Sequence of chain 1.G:
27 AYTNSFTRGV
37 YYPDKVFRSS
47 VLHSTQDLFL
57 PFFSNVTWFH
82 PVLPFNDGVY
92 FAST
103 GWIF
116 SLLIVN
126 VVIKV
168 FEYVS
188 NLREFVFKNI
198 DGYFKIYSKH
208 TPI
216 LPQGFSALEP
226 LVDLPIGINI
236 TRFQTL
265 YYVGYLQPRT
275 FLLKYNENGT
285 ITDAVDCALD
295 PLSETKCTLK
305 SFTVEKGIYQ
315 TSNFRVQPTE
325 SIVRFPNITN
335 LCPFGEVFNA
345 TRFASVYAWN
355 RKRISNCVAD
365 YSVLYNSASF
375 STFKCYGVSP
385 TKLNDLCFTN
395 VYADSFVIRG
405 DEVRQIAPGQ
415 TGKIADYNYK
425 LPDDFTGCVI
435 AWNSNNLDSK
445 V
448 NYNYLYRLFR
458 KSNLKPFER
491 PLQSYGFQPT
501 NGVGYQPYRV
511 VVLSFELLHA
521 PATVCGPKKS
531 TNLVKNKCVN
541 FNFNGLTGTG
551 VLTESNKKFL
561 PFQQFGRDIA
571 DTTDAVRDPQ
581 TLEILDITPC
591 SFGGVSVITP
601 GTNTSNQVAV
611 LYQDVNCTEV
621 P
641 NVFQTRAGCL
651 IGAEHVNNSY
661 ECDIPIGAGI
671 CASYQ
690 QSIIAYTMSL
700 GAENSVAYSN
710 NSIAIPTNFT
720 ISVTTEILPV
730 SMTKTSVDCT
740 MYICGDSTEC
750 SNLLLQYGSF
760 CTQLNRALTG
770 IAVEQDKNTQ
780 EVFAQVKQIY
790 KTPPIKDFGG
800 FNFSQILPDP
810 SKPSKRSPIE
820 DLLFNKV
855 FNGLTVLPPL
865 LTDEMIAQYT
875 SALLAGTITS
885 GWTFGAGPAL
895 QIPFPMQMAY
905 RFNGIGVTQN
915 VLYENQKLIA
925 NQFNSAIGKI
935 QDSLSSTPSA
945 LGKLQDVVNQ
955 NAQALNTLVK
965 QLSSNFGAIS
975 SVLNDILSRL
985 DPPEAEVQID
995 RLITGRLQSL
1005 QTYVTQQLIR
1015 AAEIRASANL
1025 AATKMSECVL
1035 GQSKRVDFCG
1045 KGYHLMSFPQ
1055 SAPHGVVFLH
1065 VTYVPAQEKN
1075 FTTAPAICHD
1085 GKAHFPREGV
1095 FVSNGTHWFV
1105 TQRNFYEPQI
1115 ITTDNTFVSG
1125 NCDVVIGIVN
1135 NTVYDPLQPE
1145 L

Binding-site contacts:
Ligand atom C4 contacts residue ASN603 of chain 1.G at 4.3 Å.
Ligand atom O7 contacts residue THR604 of chain 1.G at 4.5 Å.
Ligand atom C5 contacts residue ASN603 of chain 1.G at 3.8 Å.
Ligand atom C3 contacts residue ASN603 of chain 1.G at 3.9 Å.
Ligand atom O7 contacts residue ASN603 of chain 1.G at 3.8 Å.
Ligand atom C7 contacts residue ASN603 of chain 1.G at 3.5 Å.
Ligand atom C1 contacts residue ASN603 of chain 1.G at 1.5 Å.
Ligand atom C2 contacts residue ASN603 of chain 1.G at 2.5 Å.
Ligand atom O5 contacts residue ASN603 of chain 1.G at 2.5 Å (h-bond).
Ligand atom N2 contacts residue ASN603 of chain 1.G at 2.9 Å (h-bond).

The protein below binds the small molecule below.
Small molecule (SMILES): CC(=O)N[C@@H]1[C@@H](O)[C@H](O)[C@@H](CO)O[C@H]1O